Sequence of chain 7.A:
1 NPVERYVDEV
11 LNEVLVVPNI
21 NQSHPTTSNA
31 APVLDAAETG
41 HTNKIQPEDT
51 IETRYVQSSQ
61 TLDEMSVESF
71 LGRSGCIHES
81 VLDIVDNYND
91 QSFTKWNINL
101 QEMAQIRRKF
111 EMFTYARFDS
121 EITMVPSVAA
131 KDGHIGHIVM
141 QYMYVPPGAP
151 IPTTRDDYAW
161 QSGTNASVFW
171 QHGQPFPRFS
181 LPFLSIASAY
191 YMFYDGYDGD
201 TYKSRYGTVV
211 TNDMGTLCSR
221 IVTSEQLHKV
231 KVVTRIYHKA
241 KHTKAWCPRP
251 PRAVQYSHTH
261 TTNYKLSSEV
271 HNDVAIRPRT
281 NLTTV

Binding-site contacts:
Ligand atom N5A contacts residue PHE179 of chain 7.A at 3.3 Å.
Ligand atom N4A contacts residue TYR144 of chain 7.A at 3.7 Å.
Ligand atom N5A contacts residue LEU217 of chain 7.A at 3.6 Å.
Ligand atom C1B contacts residue ILE98 of chain 7.A at 3.7 Å (hydrophobic).
Ligand atom O1 contacts residue LEU100 of chain 7.A at 3.7 Å.
Ligand atom N1A contacts residue MET124 of chain 7.A at 3.6 Å.
Ligand atom CM4 contacts residue ALA166 of chain 7.A at 3.1 Å (hydrophobic).
Ligand atom N4A contacts residue PHE179 of chain 7.A at 3.5 Å.
Ligand atom N3A contacts residue PHE179 of chain 7.A at 3.7 Å.
Ligand atom C2A contacts residue PHE179 of chain 7.A at 3.5 Å (hydrophobic).
Ligand atom CM6 contacts residue LEU184 of chain 7.A at 3.7 Å (hydrophobic).
Ligand atom C6B contacts residue ILE98 of chain 7.A at 3.8 Å (hydrophobic).
Ligand atom C5 contacts residue MET214 of chain 7.A at 3.4 Å (hydrophobic).
Ligand atom N3A contacts residue TYR144 of chain 7.A at 3.2 Å.
Ligand atom C6B contacts residue LEU181 of chain 7.A at 3.5 Å (hydrophobic).
Ligand atom O1B contacts residue ILE98 of chain 7.A at 3.2 Å.
Ligand atom C2A contacts residue LEU217 of chain 7.A at 4.0 Å (hydrophobic).
Ligand atom CM6 contacts residue TYR144 of chain 7.A at 3.7 Å (hydrophobic).
Ligand atom N1A contacts residue PHE179 of chain 7.A at 3.3 Å.
Ligand atom C1C contacts residue MET214 of chain 7.A at 3.2 Å (hydrophobic).
Ligand atom C4 contacts residue MET214 of chain 7.A at 3.7 Å (hydrophobic).
Ligand atom CM4 contacts residue VAL168 of chain 7.A at 3.9 Å (hydrophobic).
Ligand atom CM2 contacts residue ILE77 of chain 7.A at 3.8 Å (hydrophobic).
Ligand atom CM3 contacts residue TYR190 of chain 7.A at 3.6 Å (hydrophobic).
Ligand atom CM4 contacts residue TYR142 of chain 7.A at 3.7 Å (hydrophobic).
Ligand atom C5B contacts residue LEU181 of chain 7.A at 3.6 Å (hydrophobic).
Ligand atom C1B contacts residue LEU181 of chain 7.A at 4.0 Å (hydrophobic).
Ligand atom C4 contacts residue LEU100 of chain 7.A at 3.9 Å (hydrophobic).
Ligand atom O1 contacts residue MET214 of chain 7.A at 3.2 Å.
Ligand atom N1A contacts residue LEU217 of chain 7.A at 3.3 Å.
Ligand atom CM2 contacts residue ILE122 of chain 7.A at 3.8 Å (hydrophobic).
Ligand atom C5B contacts residue TYR144 of chain 7.A at 3.8 Å (hydrophobic).
Ligand atom C2B contacts residue ILE122 of chain 7.A at 4.0 Å (hydrophobic).
Ligand atom N2 contacts residue LEU100 of chain 7.A at 3.8 Å.
Ligand atom CM4 contacts residue TYR144 of chain 7.A at 3.8 Å (hydrophobic).
Ligand atom C3 contacts residue LEU100 of chain 7.A at 3.8 Å (hydrophobic).
Ligand atom C4 contacts residue TYR190 of chain 7.A at 3.7 Å (hydrophobic).
Ligand atom N2 contacts residue MET214 of chain 7.A at 3.8 Å.
Ligand atom CM6 contacts residue LEU181 of chain 7.A at 3.8 Å (hydrophobic).
Ligand atom N5A contacts residue MET124 of chain 7.A at 3.9 Å.

A protein and the small-molecule ligand that binds it are described below.
Small molecule (SMILES): Cc1cc(CCCOc2c(C)cc(-c3nnn(C)n3)cc2C)on1